Sequence of chain 18.F:
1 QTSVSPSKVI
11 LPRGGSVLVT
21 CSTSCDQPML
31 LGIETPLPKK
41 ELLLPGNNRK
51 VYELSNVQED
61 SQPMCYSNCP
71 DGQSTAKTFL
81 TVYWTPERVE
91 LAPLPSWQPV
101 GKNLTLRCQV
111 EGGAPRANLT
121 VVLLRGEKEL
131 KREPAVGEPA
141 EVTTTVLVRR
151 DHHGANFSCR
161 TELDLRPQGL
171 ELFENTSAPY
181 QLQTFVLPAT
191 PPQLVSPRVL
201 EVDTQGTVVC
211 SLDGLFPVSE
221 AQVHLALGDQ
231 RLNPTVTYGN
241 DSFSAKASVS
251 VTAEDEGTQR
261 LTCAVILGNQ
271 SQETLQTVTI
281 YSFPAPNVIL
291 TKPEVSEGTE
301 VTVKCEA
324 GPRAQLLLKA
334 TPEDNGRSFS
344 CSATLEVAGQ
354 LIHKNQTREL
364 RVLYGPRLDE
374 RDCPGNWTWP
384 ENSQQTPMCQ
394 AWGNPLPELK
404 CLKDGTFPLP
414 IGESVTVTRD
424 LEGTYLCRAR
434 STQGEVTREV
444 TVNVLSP

Binding-site contacts:
Ligand atom O5 contacts residue ASN240 of chain 18.F at 2.4 Å (h-bond).
Ligand atom C2 contacts residue ASN240 of chain 18.F at 2.5 Å.
Ligand atom C8 contacts residue ASN240 of chain 18.F at 3.9 Å.
Ligand atom C3 contacts residue ASN240 of chain 18.F at 3.7 Å.
Ligand atom N2 contacts residue ASN240 of chain 18.F at 2.8 Å (h-bond).
Ligand atom O7 contacts residue ASN240 of chain 18.F at 3.0 Å (h-bond).
Ligand atom C5 contacts residue ASN240 of chain 18.F at 3.7 Å.
Ligand atom C4 contacts residue ASN240 of chain 18.F at 4.3 Å.
Ligand atom C7 contacts residue ASN240 of chain 18.F at 3.2 Å.
Ligand atom C1 contacts residue ASN240 of chain 18.F at 1.5 Å.
Ligand atom O7 contacts residue GLY239 of chain 18.F at 3.6 Å.

A protein and the small-molecule ligand that binds it are described below.
Small molecule (SMILES): CC(=O)N[C@@H]1[C@@H](O)[C@H](O)[C@@H](CO)O[C@H]1O